Sequence of chain 2.B:
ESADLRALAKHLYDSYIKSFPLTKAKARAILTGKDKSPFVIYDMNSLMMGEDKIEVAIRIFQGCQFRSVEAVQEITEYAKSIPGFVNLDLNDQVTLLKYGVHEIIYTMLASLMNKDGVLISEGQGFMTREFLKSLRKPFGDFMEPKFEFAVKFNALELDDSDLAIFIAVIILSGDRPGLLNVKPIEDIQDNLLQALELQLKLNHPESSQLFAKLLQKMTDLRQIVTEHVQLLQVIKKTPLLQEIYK

A protein and the small-molecule ligand that binds it are described below.
Small molecule (SMILES): COc1ccc2ccc(=O)oc2c1

Binding-site contacts:
Ligand atom O1 contacts residue LEU129 of chain 2.B at 3.0 Å.
Ligand atom C6 contacts residue LEU129 of chain 2.B at 4.1 Å (hydrophobic).
Ligand atom C contacts residue CYS84 of chain 2.B at 3.8 Å (hydrophobic).
Ligand atom C3 contacts residue CYS84 of chain 2.B at 4.0 Å (hydrophobic).
Ligand atom C2 contacts residue SER141 of chain 2.B at 3.9 Å.
Ligand atom O contacts residue LEU139 of chain 2.B at 4.4 Å.
Ligand atom C9 contacts residue SER141 of chain 2.B at 4.1 Å.
Ligand atom C1 contacts residue GLY83 of chain 2.B at 4.2 Å.
Ligand atom C5 contacts residue CYS84 of chain 2.B at 3.0 Å (hydrophobic).
Ligand atom C4 contacts residue GLY83 of chain 2.B at 4.2 Å.
Ligand atom C4 contacts residue CYS84 of chain 2.B at 2.6 Å (hydrophobic).
Ligand atom C5 contacts residue GLY83 of chain 2.B at 3.4 Å.
Ligand atom O contacts residue ARG87 of chain 2.B at 3.5 Å.
Ligand atom C3 contacts residue ILE140 of chain 2.B at 4.3 Å (hydrophobic).
Ligand atom C1 contacts residue ARG87 of chain 2.B at 4.5 Å.
Ligand atom C3 contacts residue ARG87 of chain 2.B at 3.9 Å.
Ligand atom C7 contacts residue CYS84 of chain 2.B at 2.6 Å (hydrophobic).
Ligand atom C5 contacts residue ILE80 of chain 2.B at 4.1 Å (hydrophobic).
Ligand atom O contacts residue CYS84 of chain 2.B at 4.5 Å.
Ligand atom C6 contacts residue ARG87 of chain 2.B at 4.1 Å.
Ligand atom C6 contacts residue CYS84 of chain 2.B at 3.9 Å (hydrophobic).
Ligand atom O1 contacts residue ARG87 of chain 2.B at 4.4 Å.
Ligand atom C1 contacts residue ILE140 of chain 2.B at 4.0 Å (hydrophobic).
Ligand atom O2 contacts residue SER141 of chain 2.B at 3.7 Å.
Ligand atom O2 contacts residue ILE140 of chain 2.B at 4.1 Å.
Ligand atom C2 contacts residue ILE140 of chain 2.B at 3.8 Å (hydrophobic).
Ligand atom C1 contacts residue SER141 of chain 2.B at 4.2 Å.
Ligand atom C8 contacts residue CYS84 of chain 2.B at 1.6 Å (hydrophobic).
Ligand atom C2 contacts residue ARG87 of chain 2.B at 3.9 Å.
Ligand atom C contacts residue GLY83 of chain 2.B at 3.6 Å.